Sequence of chain 1.A:
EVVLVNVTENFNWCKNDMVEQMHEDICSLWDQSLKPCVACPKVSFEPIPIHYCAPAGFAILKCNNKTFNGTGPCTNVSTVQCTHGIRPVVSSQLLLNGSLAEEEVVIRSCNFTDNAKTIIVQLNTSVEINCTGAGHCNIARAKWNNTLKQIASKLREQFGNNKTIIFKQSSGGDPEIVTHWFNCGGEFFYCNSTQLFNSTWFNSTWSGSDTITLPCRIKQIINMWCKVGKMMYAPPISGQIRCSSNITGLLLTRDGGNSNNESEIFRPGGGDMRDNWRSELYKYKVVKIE

The small molecule below binds the protein below.
Small molecule (SMILES): CC(=O)N[C@@H]1[C@@H](O)[C@H](O)[C@@H](CO)O[C@H]1O

Binding-site contacts:
Ligand atom C3 contacts residue GLN169 of chain 1.A at 3.9 Å.
Ligand atom C3 contacts residue ASN143 of chain 1.A at 3.8 Å.
Ligand atom O4 contacts residue GLN169 of chain 1.A at 3.5 Å (h-bond).
Ligand atom O7 contacts residue THR144 of chain 1.A at 3.5 Å (h-bond).
Ligand atom O5 contacts residue GLU123 of chain 1.A at 4.0 Å.
Ligand atom C6 contacts residue GLU123 of chain 1.A at 4.2 Å.
Ligand atom O6 contacts residue GLU123 of chain 1.A at 2.9 Å (salt-bridge).
Ligand atom O5 contacts residue GLU122 of chain 1.A at 3.3 Å (salt-bridge).
Ligand atom C5 contacts residue ASN143 of chain 1.A at 3.6 Å.
Ligand atom O7 contacts residue ASN143 of chain 1.A at 3.2 Å (h-bond).
Ligand atom N2 contacts residue GLU122 of chain 1.A at 4.0 Å.
Ligand atom C7 contacts residue THR144 of chain 1.A at 4.0 Å.
Ligand atom O6 contacts residue VAL124 of chain 1.A at 2.8 Å (h-bond).
Ligand atom C7 contacts residue ASN143 of chain 1.A at 3.3 Å.
Ligand atom C1 contacts residue THR144 of chain 1.A at 4.5 Å.
Ligand atom C5 contacts residue VAL124 of chain 1.A at 4.0 Å (hydrophobic).
Ligand atom O6 contacts residue GLU122 of chain 1.A at 4.5 Å.
Ligand atom N2 contacts residue ASN143 of chain 1.A at 3.0 Å (h-bond).
Ligand atom C4 contacts residue ASN143 of chain 1.A at 4.3 Å.
Ligand atom O5 contacts residue VAL124 of chain 1.A at 3.7 Å.
Ligand atom C6 contacts residue VAL124 of chain 1.A at 3.6 Å (hydrophobic).
Ligand atom C2 contacts residue ASN143 of chain 1.A at 2.6 Å.
Ligand atom O5 contacts residue ASN143 of chain 1.A at 2.4 Å (h-bond).
Ligand atom C1 contacts residue ASN143 of chain 1.A at 1.4 Å.
Ligand atom C1 contacts residue GLU122 of chain 1.A at 3.3 Å.
Ligand atom C8 contacts residue THR144 of chain 1.A at 4.0 Å.
Ligand atom C6 contacts residue GLN169 of chain 1.A at 4.0 Å.
Ligand atom C8 contacts residue ASN143 of chain 1.A at 4.4 Å.
Ligand atom O6 contacts residue LYS173 of chain 1.A at 3.9 Å.
Ligand atom C4 contacts residue GLN169 of chain 1.A at 3.8 Å.
Ligand atom C1 contacts residue GLN169 of chain 1.A at 4.4 Å.
Ligand atom C2 contacts residue GLU122 of chain 1.A at 3.3 Å.
Ligand atom C5 contacts residue GLU122 of chain 1.A at 4.5 Å.
Ligand atom C5 contacts residue GLN169 of chain 1.A at 3.5 Å.
Ligand atom O5 contacts residue GLN169 of chain 1.A at 4.4 Å.